The protein below binds the small molecule below.
Small molecule (SMILES): CC(=O)N[C@H]1[C@H](O[C@H]2[C@H](O[C@@H]3O[C@@H](C)[C@@H](O)[C@@H](O)[C@@H]3O)[C@@H](NC(C)=O)CO[C@@H]2CO[C@H]2O[C@@H](C)[C@@H](O)[C@@H](O)[C@@H]2O)O[C@H](CO)[C@@H](O[C@@H]2O[C@H](CO[C@H]3O[C@H](CO)[C@@H](O)[C@H](O)[C@@H]3O)[C@@H](O)[C@H](O[C@H]3O[C@H](CO)[C@@H](O)[C@H](O)[C@@H]3O)[C@@H]2O)[C@@H]1O

Binding-site contacts:
Ligand atom N2 contacts residue GLN167 of chain 1.A at 4.4 Å.
Ligand atom C1 contacts residue HIS165 of chain 1.A at 3.9 Å.
Ligand atom C1 contacts residue HIS165 of chain 1.A at 3.6 Å.
Ligand atom C6 contacts residue HIS165 of chain 1.A at 3.8 Å.
Ligand atom C3 contacts residue ASN240 of chain 1.A at 3.6 Å.
Ligand atom C5 contacts residue HIS165 of chain 1.A at 4.0 Å.
Ligand atom C5 contacts residue GLN167 of chain 1.A at 4.1 Å.
Ligand atom C1 contacts residue ASN240 of chain 1.A at 1.4 Å.
Ligand atom N2 contacts residue ASN240 of chain 1.A at 2.7 Å (h-bond).
Ligand atom C2 contacts residue ASN240 of chain 1.A at 2.2 Å.
Ligand atom O5 contacts residue ASN240 of chain 1.A at 2.4 Å (h-bond).
Ligand atom C7 contacts residue ASN238 of chain 1.A at 4.3 Å.
Ligand atom C3 contacts residue HIS165 of chain 1.A at 4.3 Å.
Ligand atom O5 contacts residue HIS165 of chain 1.A at 2.9 Å (h-bond).
Ligand atom C1 contacts residue GLN167 of chain 1.A at 4.1 Å.
Ligand atom O7 contacts residue ASN240 of chain 1.A at 3.1 Å (h-bond).
Ligand atom C5 contacts residue HIS165 of chain 1.A at 3.4 Å.
Ligand atom C4 contacts residue HIS165 of chain 1.A at 4.1 Å.
Ligand atom C5 contacts residue ASN240 of chain 1.A at 3.6 Å.
Ligand atom C4 contacts residue ASN240 of chain 1.A at 4.1 Å.
Ligand atom C8 contacts residue ASN238 of chain 1.A at 3.3 Å.
Ligand atom N2 contacts residue ASN238 of chain 1.A at 4.3 Å.
Ligand atom C6 contacts residue HIS165 of chain 1.A at 4.0 Å.
Ligand atom O5 contacts residue HIS165 of chain 1.A at 3.9 Å.
Ligand atom C7 contacts residue ASN240 of chain 1.A at 3.1 Å.
Ligand atom C8 contacts residue ASN240 of chain 1.A at 4.3 Å.

Sequence of chain 1.A:
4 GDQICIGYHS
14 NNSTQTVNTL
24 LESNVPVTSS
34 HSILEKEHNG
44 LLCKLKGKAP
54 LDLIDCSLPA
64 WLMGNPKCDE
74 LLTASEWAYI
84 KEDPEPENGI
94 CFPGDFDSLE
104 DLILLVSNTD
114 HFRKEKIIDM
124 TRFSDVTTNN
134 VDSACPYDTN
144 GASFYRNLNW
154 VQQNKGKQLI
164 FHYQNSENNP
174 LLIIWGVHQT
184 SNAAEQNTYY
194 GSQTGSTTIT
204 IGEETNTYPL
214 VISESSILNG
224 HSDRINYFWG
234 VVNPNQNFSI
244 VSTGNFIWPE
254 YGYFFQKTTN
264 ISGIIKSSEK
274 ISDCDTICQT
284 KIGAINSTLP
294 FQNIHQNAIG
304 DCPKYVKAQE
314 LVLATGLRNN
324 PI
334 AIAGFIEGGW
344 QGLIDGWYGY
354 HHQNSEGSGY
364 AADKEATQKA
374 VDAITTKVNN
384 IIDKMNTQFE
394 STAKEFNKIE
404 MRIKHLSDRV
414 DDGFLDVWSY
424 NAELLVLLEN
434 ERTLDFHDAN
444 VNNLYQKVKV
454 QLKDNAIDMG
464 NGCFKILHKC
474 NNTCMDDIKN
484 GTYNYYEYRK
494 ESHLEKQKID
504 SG